Sequence of chain 1.GA:
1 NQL

Binding-site contacts:
Ligand atom C2 contacts residue ASN1 of chain 1.GA at 2.4 Å.
Ligand atom C1 contacts residue GLN2 of chain 1.GA at 4.1 Å.
Ligand atom O contacts residue GLN22 of chain 1.J at 3.6 Å (h-bond).
Ligand atom C1 contacts residue ASN1 of chain 1.GA at 1.4 Å.
Ligand atom C1 contacts residue GLN22 of chain 1.J at 3.4 Å.
Ligand atom C4 contacts residue ALA126 of chain 1.C at 3.8 Å (hydrophobic).
Ligand atom O8 contacts residue ASN1 of chain 1.GA at 4.2 Å.
Ligand atom C2 contacts residue GLN22 of chain 1.J at 4.0 Å.
Ligand atom C2 contacts residue ASP124 of chain 1.C at 3.6 Å.
Ligand atom C1 contacts residue ASP124 of chain 1.C at 3.8 Å.
Ligand atom C3 contacts residue ASN1 of chain 1.GA at 3.8 Å.
Ligand atom O8 contacts residue GLN22 of chain 1.J at 3.9 Å.
Ligand atom C5 contacts residue LEU91 of chain 1.C at 4.4 Å (hydrophobic).
Ligand atom O contacts residue ASN1 of chain 1.GA at 2.3 Å (h-bond).
Ligand atom C4 contacts residue ALA125 of chain 1.C at 3.6 Å (hydrophobic).
Ligand atom C5 contacts residue ALA125 of chain 1.C at 3.9 Å (hydrophobic).
Ligand atom O contacts residue GLN2 of chain 1.GA at 3.5 Å (h-bond).

Sequence of chain 1.C:
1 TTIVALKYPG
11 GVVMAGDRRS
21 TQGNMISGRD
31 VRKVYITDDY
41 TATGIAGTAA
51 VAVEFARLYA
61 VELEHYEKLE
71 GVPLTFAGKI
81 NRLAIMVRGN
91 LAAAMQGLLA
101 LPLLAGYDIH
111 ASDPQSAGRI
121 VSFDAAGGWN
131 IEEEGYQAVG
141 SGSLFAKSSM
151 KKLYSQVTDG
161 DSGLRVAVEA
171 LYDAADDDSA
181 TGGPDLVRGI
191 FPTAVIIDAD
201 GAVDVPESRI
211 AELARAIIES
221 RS

Sequence of chain 1.J:
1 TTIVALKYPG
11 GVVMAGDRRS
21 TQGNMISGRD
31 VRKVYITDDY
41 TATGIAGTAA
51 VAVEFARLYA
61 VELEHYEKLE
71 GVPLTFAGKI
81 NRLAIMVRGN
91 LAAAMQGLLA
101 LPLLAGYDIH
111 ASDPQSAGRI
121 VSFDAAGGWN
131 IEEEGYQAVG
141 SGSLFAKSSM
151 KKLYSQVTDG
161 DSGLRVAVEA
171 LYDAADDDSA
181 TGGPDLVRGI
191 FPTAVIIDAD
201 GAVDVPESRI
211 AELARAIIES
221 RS

A protein and the small-molecule ligand that binds it are described below.
Small molecule (SMILES): CCCCCCCCC[C@@H](O)CC(=O)O